Sequence of chain 1.H:
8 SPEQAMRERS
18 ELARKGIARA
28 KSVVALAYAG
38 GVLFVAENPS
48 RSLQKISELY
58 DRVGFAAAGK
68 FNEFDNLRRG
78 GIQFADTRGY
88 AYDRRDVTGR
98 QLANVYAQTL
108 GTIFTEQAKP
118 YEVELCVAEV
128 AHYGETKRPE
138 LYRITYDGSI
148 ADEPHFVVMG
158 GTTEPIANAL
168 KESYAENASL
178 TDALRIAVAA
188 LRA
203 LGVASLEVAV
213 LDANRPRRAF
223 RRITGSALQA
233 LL

The small molecule below binds the protein below.
Small molecule (SMILES): CC(C)C[C@H](NC(=O)[C@H](Cc1ccc(O)cc1)NC(=O)[C@H](CCC(N)=O)NC(=O)CN)C(=O)O

Sequence of chain 1.I:
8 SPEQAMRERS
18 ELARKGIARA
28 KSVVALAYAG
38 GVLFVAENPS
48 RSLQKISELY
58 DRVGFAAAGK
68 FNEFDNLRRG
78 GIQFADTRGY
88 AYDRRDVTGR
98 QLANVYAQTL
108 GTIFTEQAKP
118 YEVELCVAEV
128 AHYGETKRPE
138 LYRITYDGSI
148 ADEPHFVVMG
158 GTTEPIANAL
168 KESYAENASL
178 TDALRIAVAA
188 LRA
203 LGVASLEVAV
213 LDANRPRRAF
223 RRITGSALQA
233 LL

Binding-site contacts:
Ligand atom O contacts residue LYS67 of chain 1.I at 3.3 Å.
Ligand atom CD1 contacts residue ALA27 of chain 1.I at 3.6 Å (hydrophobic).
Ligand atom O contacts residue ARG26 of chain 1.I at 3.5 Å (salt-bridge).
Ligand atom C contacts residue ARG26 of chain 1.I at 3.4 Å.
Ligand atom CE2 contacts residue GLU119 of chain 1.I at 3.0 Å.
Ligand atom CA contacts residue ARG26 of chain 1.I at 3.6 Å.
Ligand atom N contacts residue ARG26 of chain 1.I at 3.5 Å (salt-bridge).
Ligand atom OXT contacts residue GLY66 of chain 1.I at 3.8 Å.
Ligand atom O contacts residue PHE68 of chain 1.I at 3.2 Å (h-bond).
Ligand atom CD contacts residue GLY145 of chain 1.H at 3.5 Å.
Ligand atom C contacts residue GLY66 of chain 1.I at 3.9 Å.
Ligand atom CE2 contacts residue GLY23 of chain 1.I at 3.6 Å.
Ligand atom O contacts residue GLY66 of chain 1.I at 3.6 Å.
Ligand atom CD2 contacts residue GLY23 of chain 1.I at 3.5 Å.
Ligand atom CB contacts residue ARG26 of chain 1.I at 3.4 Å.
Ligand atom CE2 contacts residue ARG26 of chain 1.I at 3.2 Å.
Ligand atom CA contacts residue ALA27 of chain 1.I at 3.9 Å (hydrophobic).
Ligand atom OE1 contacts residue SER146 of chain 1.H at 3.3 Å (h-bond).
Ligand atom CZ contacts residue GLU119 of chain 1.I at 3.4 Å.
Ligand atom O contacts residue ALA27 of chain 1.I at 3.6 Å.
Ligand atom NE2 contacts residue GLY145 of chain 1.H at 3.6 Å.
Ligand atom CG contacts residue LYS28 of chain 1.I at 3.6 Å.
Ligand atom CD1 contacts residue LYS28 of chain 1.I at 3.2 Å.
Ligand atom C contacts residue LYS28 of chain 1.I at 3.8 Å.
Ligand atom OH contacts residue GLU119 of chain 1.I at 3.2 Å (salt-bridge).
Ligand atom O contacts residue GLY66 of chain 1.I at 3.1 Å (h-bond).
Ligand atom OE1 contacts residue GLY145 of chain 1.H at 3.2 Å.
Ligand atom N contacts residue ASP144 of chain 1.H at 3.4 Å (salt-bridge).
Ligand atom CA contacts residue LYS67 of chain 1.I at 3.6 Å.
Ligand atom CD2 contacts residue GLU119 of chain 1.I at 3.7 Å.
Ligand atom OE1 contacts residue ASP144 of chain 1.H at 3.8 Å.
Ligand atom CB contacts residue SER146 of chain 1.H at 4.0 Å.
Ligand atom OE1 contacts residue LYS67 of chain 1.I at 3.7 Å.
Ligand atom NE2 contacts residue ASN69 of chain 1.I at 3.1 Å.
Ligand atom O contacts residue LYS28 of chain 1.I at 2.9 Å (salt-bridge).
Ligand atom CA contacts residue ASP144 of chain 1.H at 3.6 Å.
Ligand atom CD2 contacts residue ARG26 of chain 1.I at 3.1 Å.
Ligand atom CG contacts residue PHE68 of chain 1.I at 3.4 Å (hydrophobic).
Ligand atom CD2 contacts residue LYS28 of chain 1.I at 3.7 Å.
Ligand atom CD contacts residue ASN69 of chain 1.I at 4.0 Å.